Binding-site contacts:
Ligand atom C contacts residue VAL4 of chain 33.E at 4.0 Å (hydrophobic).
Ligand atom O contacts residue VAL4 of chain 33.E at 4.4 Å.
Ligand atom OE1 contacts residue ASN25 of chain 33.E at 4.2 Å.
Ligand atom CA contacts residue VAL4 of chain 33.E at 3.3 Å (hydrophobic).
Ligand atom CA contacts residue ALA2 of chain 33.E at 3.9 Å (hydrophobic).
Ligand atom CG2 contacts residue SER5 of chain 33.E at 3.4 Å.
Ligand atom N contacts residue VAL4 of chain 33.E at 4.3 Å.
Ligand atom CB contacts residue VAL4 of chain 33.E at 4.4 Å (hydrophobic).
Ligand atom C contacts residue ALA2 of chain 33.E at 3.5 Å (hydrophobic).
Ligand atom CB contacts residue GLN3 of chain 33.E at 4.0 Å.
Ligand atom OE1 contacts residue VAL4 of chain 33.E at 3.6 Å.
Ligand atom O contacts residue GLN3 of chain 33.E at 2.9 Å (h-bond).
Ligand atom CB contacts residue VAL4 of chain 33.E at 4.0 Å (hydrophobic).
Ligand atom C contacts residue VAL4 of chain 33.E at 3.5 Å (hydrophobic).
Ligand atom O contacts residue ALA2 of chain 33.E at 4.0 Å.
Ligand atom CG1 contacts residue GLN3 of chain 33.E at 3.3 Å.
Ligand atom C contacts residue ALA2 of chain 33.E at 4.0 Å (hydrophobic).
Ligand atom CG2 contacts residue ALA2 of chain 33.E at 4.0 Å (hydrophobic).
Ligand atom OG contacts residue GLN3 of chain 33.E at 3.3 Å (h-bond).
Ligand atom CG contacts residue VAL4 of chain 33.E at 4.4 Å (hydrophobic).
Ligand atom CA contacts residue ALA2 of chain 33.E at 3.3 Å (hydrophobic).
Ligand atom CB contacts residue GLN3 of chain 33.E at 3.7 Å.
Ligand atom CB contacts residue ALA2 of chain 33.E at 3.3 Å (hydrophobic).
Ligand atom N contacts residue GLN3 of chain 33.E at 4.5 Å.
Ligand atom OE2 contacts residue VAL4 of chain 33.E at 3.7 Å.
Ligand atom CA contacts residue VAL4 of chain 33.E at 4.1 Å (hydrophobic).
Ligand atom CA contacts residue GLN3 of chain 33.E at 4.5 Å.
Ligand atom CD contacts residue VAL4 of chain 33.E at 3.6 Å (hydrophobic).
Ligand atom CB contacts residue ALA2 of chain 33.E at 4.4 Å (hydrophobic).
Ligand atom CG2 contacts residue VAL4 of chain 33.E at 3.4 Å (hydrophobic).
Ligand atom O contacts residue VAL4 of chain 33.E at 3.2 Å (h-bond).
Ligand atom N contacts residue VAL4 of chain 33.E at 3.1 Å (h-bond).
Ligand atom CG1 contacts residue ALA2 of chain 33.E at 4.5 Å (hydrophobic).
Ligand atom N contacts residue ALA2 of chain 33.E at 2.8 Å (h-bond).
Ligand atom C contacts residue GLN3 of chain 33.E at 3.9 Å.
Ligand atom CG2 contacts residue GLN3 of chain 33.E at 3.5 Å.

Sequence of chain 33.E:
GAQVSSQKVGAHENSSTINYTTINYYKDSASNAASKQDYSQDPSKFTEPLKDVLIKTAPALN

The small molecule below binds the protein below.
Small molecule (SMILES): CC[C@H](C)[C@H](N)C(=O)N[C@@H](CO)C(=O)N[C@@H](CCC(=O)O)C(=O)N[C@H](C=O)C(C)C